Sequence of chain 1.B:
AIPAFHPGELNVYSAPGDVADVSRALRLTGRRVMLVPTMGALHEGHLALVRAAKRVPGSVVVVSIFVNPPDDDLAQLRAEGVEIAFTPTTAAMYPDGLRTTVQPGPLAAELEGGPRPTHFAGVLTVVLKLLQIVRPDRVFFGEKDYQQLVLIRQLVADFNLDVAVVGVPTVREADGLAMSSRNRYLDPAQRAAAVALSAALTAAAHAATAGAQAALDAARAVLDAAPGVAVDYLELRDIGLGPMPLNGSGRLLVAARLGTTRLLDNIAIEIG

Binding-site contacts:
Ligand atom SAH contacts residue PHE68 of chain 1.B at 3.5 Å (h-bond).
Ligand atom CAB contacts residue GLN165 of chain 1.B at 3.8 Å.
Ligand atom CAB contacts residue VAL140 of chain 1.B at 4.0 Å (hydrophobic).
Ligand atom CAG contacts residue THR40 of chain 1.B at 4.5 Å.
Ligand atom OAC contacts residue LEU147 of chain 1.B at 3.6 Å.
Ligand atom OAD contacts residue LEU147 of chain 1.B at 3.7 Å.
Ligand atom SAH contacts residue ASN70 of chain 1.B at 3.4 Å (h-bond).
Ligand atom OAD contacts residue VAL143 of chain 1.B at 3.3 Å.
Ligand atom OAC contacts residue THR40 of chain 1.B at 3.8 Å.
Ligand atom CAB contacts residue PHE158 of chain 1.B at 3.8 Å (hydrophobic).
Ligand atom CAF contacts residue VAL140 of chain 1.B at 4.2 Å (hydrophobic).
Ligand atom OAC contacts residue PRO39 of chain 1.B at 3.2 Å.
Ligand atom NAJ contacts residue PRO39 of chain 1.B at 4.3 Å.
Ligand atom CAE contacts residue ASN70 of chain 1.B at 3.4 Å.
Ligand atom CAI contacts residue PHE68 of chain 1.B at 4.4 Å (hydrophobic).
Ligand atom SAH contacts residue MET41 of chain 1.B at 4.2 Å.
Ligand atom OAC contacts residue SER66 of chain 1.B at 4.5 Å.
Ligand atom SAK contacts residue LEU147 of chain 1.B at 4.3 Å.
Ligand atom CAG contacts residue PHE68 of chain 1.B at 3.1 Å (hydrophobic).
Ligand atom CAB contacts residue VAL144 of chain 1.B at 4.1 Å (hydrophobic).
Ligand atom SAK contacts residue PRO39 of chain 1.B at 3.9 Å.
Ligand atom CAG contacts residue MET41 of chain 1.B at 3.9 Å (hydrophobic).
Ligand atom SAK contacts residue VAL143 of chain 1.B at 3.9 Å.
Ligand atom CAA contacts residue ATP1 of chain 1.I at 3.9 Å.
Ligand atom CAG contacts residue VAL143 of chain 1.B at 4.0 Å (hydrophobic).
Ligand atom SAH contacts residue VAL69 of chain 1.B at 4.2 Å.
Ligand atom CAA contacts residue MET41 of chain 1.B at 4.2 Å (hydrophobic).
Ligand atom SAK contacts residue VAL144 of chain 1.B at 4.4 Å.
Ligand atom CAA contacts residue PRO39 of chain 1.B at 3.6 Å (hydrophobic).
Ligand atom CAI contacts residue VAL143 of chain 1.B at 3.3 Å (hydrophobic).
Ligand atom OAD contacts residue VAL144 of chain 1.B at 3.1 Å.
Ligand atom OAD contacts residue PRO39 of chain 1.B at 3.9 Å.
Ligand atom CAF contacts residue VAL143 of chain 1.B at 3.0 Å (hydrophobic).
Ligand atom CAA contacts residue THR40 of chain 1.B at 4.0 Å.
Ligand atom CAE contacts residue VAL143 of chain 1.B at 3.4 Å (hydrophobic).
Ligand atom CAE contacts residue VAL140 of chain 1.B at 4.3 Å (hydrophobic).
Ligand atom SAH contacts residue VAL143 of chain 1.B at 4.2 Å.

The small molecule below binds the protein below.
Small molecule (SMILES): CN(C)S(=O)(=O)c1ccsc1